Sequence of chain 33.C:
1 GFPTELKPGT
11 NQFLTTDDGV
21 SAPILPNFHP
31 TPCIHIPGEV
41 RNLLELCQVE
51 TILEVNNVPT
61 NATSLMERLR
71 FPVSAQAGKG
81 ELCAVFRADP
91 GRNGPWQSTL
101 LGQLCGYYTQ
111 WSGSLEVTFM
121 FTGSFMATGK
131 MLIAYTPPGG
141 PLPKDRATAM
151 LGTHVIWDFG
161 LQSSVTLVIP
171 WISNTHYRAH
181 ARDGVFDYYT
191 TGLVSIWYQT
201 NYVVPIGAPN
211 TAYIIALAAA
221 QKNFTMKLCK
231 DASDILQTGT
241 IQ

Binding-site contacts:
Ligand atom NBE contacts residue ASN228 of chain 32.A at 3.9 Å.
Ligand atom CAT contacts residue TYR201 of chain 32.A at 3.5 Å (hydrophobic).
Ligand atom CAD contacts residue GLN202 of chain 32.A at 3.5 Å.
Ligand atom OAB contacts residue ASP112 of chain 32.A at 3.5 Å.
Ligand atom NBE contacts residue TRP203 of chain 32.A at 3.2 Å.
Ligand atom CAH contacts residue ASN228 of chain 32.A at 3.2 Å.
Ligand atom CAN contacts residue PHE155 of chain 32.A at 3.6 Å (hydrophobic).
Ligand atom CAM contacts residue ILE24 of chain 32.C at 3.7 Å (hydrophobic).
Ligand atom CAU contacts residue TYR201 of chain 32.A at 3.8 Å (hydrophobic).
Ligand atom CAP contacts residue ILE111 of chain 32.A at 3.8 Å (hydrophobic).
Ligand atom CAK contacts residue MET195 of chain 32.A at 3.6 Å (hydrophobic).
Ligand atom CAE contacts residue ASP112 of chain 32.A at 3.7 Å.
Ligand atom CAU contacts residue TRP203 of chain 32.A at 3.7 Å (hydrophobic).
Ligand atom OAB contacts residue ILE113 of chain 32.A at 3.2 Å (h-bond).
Ligand atom CAC contacts residue PHE233 of chain 32.A at 3.1 Å (hydrophobic).
Ligand atom OAW contacts residue ILE111 of chain 32.A at 3.6 Å.
Ligand atom CAM contacts residue VAL192 of chain 32.A at 3.3 Å (hydrophobic).
Ligand atom CAC contacts residue PHE137 of chain 32.A at 3.8 Å (hydrophobic).
Ligand atom CAD contacts residue ASN228 of chain 32.A at 3.5 Å.
Ligand atom CAZ contacts residue MET195 of chain 32.A at 3.9 Å (hydrophobic).
Ligand atom CAY contacts residue PHE155 of chain 32.A at 3.8 Å (hydrophobic).
Ligand atom CAJ contacts residue ILE111 of chain 32.A at 3.3 Å (hydrophobic).
Ligand atom CAA contacts residue PRO177 of chain 32.A at 3.8 Å (hydrophobic).
Ligand atom CAG contacts residue PHE233 of chain 32.A at 3.2 Å (hydrophobic).
Ligand atom CAI contacts residue ASP112 of chain 32.A at 3.5 Å.
Ligand atom CBC contacts residue TRP203 of chain 32.A at 3.2 Å (hydrophobic).
Ligand atom CAH contacts residue TRP203 of chain 32.A at 3.5 Å (hydrophobic).
Ligand atom CAR contacts residue PHE135 of chain 32.A at 3.4 Å (hydrophobic).
Ligand atom CAL contacts residue ILE111 of chain 32.A at 3.6 Å (hydrophobic).
Ligand atom CAX contacts residue TRP203 of chain 32.A at 3.6 Å (hydrophobic).
Ligand atom CAU contacts residue ASN228 of chain 32.A at 3.6 Å.
Ligand atom CAA contacts residue ILE24 of chain 32.C at 3.8 Å (hydrophobic).
Ligand atom OAW contacts residue MET195 of chain 32.A at 3.5 Å.
Ligand atom CAI contacts residue THR114 of chain 32.A at 3.8 Å.
Ligand atom CAI contacts residue TRP203 of chain 32.A at 3.6 Å (hydrophobic).
Ligand atom CAG contacts residue PHE137 of chain 32.A at 3.7 Å (hydrophobic).
Ligand atom CAH contacts residue GLN202 of chain 32.A at 3.7 Å.
Ligand atom CAE contacts residue THR114 of chain 32.A at 3.5 Å.
Ligand atom CAK contacts residue VAL192 of chain 32.A at 3.1 Å (hydrophobic).
Ligand atom CBC contacts residue ASN228 of chain 32.A at 3.9 Å.

This small molecule binds to this protein.
Small molecule (SMILES): Cc1cccc(-c2ccc(OCCCCCN3CCN(c4ccncc4)C3=O)cc2)c1

Sequence of chain 32.A:
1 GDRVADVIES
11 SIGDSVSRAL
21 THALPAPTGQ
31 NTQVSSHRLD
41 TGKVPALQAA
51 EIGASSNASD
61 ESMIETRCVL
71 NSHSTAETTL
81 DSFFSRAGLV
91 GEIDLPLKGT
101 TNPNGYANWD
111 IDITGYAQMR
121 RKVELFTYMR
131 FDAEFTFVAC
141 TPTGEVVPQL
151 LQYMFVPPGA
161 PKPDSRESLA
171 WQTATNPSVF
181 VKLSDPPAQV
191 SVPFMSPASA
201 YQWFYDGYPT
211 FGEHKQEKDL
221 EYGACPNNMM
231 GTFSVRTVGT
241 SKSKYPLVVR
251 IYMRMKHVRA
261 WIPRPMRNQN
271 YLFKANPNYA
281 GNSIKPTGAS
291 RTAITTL

Sequence of chain 32.C:
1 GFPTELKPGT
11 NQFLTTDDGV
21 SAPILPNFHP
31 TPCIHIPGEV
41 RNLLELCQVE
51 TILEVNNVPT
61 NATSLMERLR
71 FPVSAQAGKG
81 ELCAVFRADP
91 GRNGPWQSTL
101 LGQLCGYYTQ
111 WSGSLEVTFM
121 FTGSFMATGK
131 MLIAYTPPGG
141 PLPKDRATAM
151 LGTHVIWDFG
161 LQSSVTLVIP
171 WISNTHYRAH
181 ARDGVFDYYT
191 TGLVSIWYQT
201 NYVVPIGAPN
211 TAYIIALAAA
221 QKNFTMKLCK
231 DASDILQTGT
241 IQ